Sequence of chain 1.C:
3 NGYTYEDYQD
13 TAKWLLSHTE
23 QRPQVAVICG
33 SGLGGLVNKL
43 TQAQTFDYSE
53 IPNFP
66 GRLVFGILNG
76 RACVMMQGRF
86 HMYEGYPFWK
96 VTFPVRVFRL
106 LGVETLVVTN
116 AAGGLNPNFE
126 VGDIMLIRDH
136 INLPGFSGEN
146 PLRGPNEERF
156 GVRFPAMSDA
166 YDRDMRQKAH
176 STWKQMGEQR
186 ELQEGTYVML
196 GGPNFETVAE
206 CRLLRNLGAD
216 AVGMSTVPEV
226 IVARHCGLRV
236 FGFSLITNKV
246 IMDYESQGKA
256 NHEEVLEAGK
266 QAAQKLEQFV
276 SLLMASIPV

Sequence of chain 1.A:
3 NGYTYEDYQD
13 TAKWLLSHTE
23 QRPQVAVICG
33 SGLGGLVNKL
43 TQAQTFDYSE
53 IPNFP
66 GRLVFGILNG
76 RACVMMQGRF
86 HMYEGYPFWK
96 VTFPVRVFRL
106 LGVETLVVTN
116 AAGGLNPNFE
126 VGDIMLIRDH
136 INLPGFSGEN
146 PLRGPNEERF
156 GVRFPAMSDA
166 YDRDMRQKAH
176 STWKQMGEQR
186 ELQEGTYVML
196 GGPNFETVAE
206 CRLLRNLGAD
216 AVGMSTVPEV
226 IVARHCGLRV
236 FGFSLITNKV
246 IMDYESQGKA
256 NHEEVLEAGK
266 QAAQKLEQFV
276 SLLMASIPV

Binding-site contacts:
Ligand atom O3P contacts residue SER220 of chain 1.C at 2.5 Å (h-bond).
Ligand atom N3 contacts residue MET219 of chain 1.C at 3.5 Å.
Ligand atom O2P contacts residue SER33 of chain 1.C at 2.8 Å (h-bond).
Ligand atom C8 contacts residue ASN243 of chain 1.C at 3.7 Å.
Ligand atom N3 contacts residue GLY218 of chain 1.C at 3.7 Å.
Ligand atom N2 contacts residue LEU195 of chain 1.C at 3.5 Å.
Ligand atom N2 contacts residue GLU201 of chain 1.C at 2.6 Å (salt-bridge).
Ligand atom N7 contacts residue ASN243 of chain 1.C at 2.7 Å (h-bond).
Ligand atom O1P contacts residue ARG84 of chain 1.C at 2.9 Å (salt-bridge).
Ligand atom O2P contacts residue ALA116 of chain 1.C at 3.1 Å (h-bond).
Ligand atom O3P contacts residue ARG84 of chain 1.C at 3.7 Å.
Ligand atom N7 contacts residue THR242 of chain 1.C at 3.5 Å (h-bond).
Ligand atom C6 contacts residue PHE200 of chain 1.C at 3.5 Å (hydrophobic).
Ligand atom O2P contacts residue ASN115 of chain 1.C at 3.6 Å.
Ligand atom N3 contacts residue VAL217 of chain 1.C at 3.6 Å.
Ligand atom N7 contacts residue GLY118 of chain 1.C at 3.3 Å (h-bond).
Ligand atom O6 contacts residue GLY118 of chain 1.C at 3.5 Å.
Ligand atom C14 contacts residue HIS86 of chain 1.C at 3.5 Å.
Ligand atom O6 contacts residue VAL245 of chain 1.C at 3.6 Å.
Ligand atom C10 contacts residue ALA116 of chain 1.C at 3.3 Å (hydrophobic).
Ligand atom C5 contacts residue PHE200 of chain 1.C at 3.6 Å (hydrophobic).
Ligand atom F1 contacts residue SER33 of chain 1.C at 3.7 Å.
Ligand atom P contacts residue ARG84 of chain 1.C at 3.7 Å.
Ligand atom O6 contacts residue ASN243 of chain 1.C at 3.0 Å (h-bond).
Ligand atom C2 contacts residue VAL217 of chain 1.C at 3.7 Å (hydrophobic).
Ligand atom O3P contacts residue ASN115 of chain 1.C at 3.1 Å.
Ligand atom F2 contacts residue HIS86 of chain 1.C at 3.0 Å.
Ligand atom O1P contacts residue HIS86 of chain 1.C at 2.8 Å (h-bond).
Ligand atom C8 contacts residue THR242 of chain 1.C at 3.4 Å.
Ligand atom N2 contacts residue VAL217 of chain 1.C at 3.7 Å.
Ligand atom C6 contacts residue GLY118 of chain 1.C at 3.7 Å.
Ligand atom N1 contacts residue GLU201 of chain 1.C at 2.8 Å (salt-bridge).
Ligand atom N2 contacts residue MET219 of chain 1.C at 3.6 Å.
Ligand atom C5 contacts residue GLY118 of chain 1.C at 3.4 Å.
Ligand atom N7 contacts residue ALA117 of chain 1.C at 3.6 Å.
Ligand atom N1 contacts residue VAL217 of chain 1.C at 3.7 Å.
Ligand atom F1 contacts residue HIS86 of chain 1.C at 3.3 Å.
Ligand atom F1 contacts residue TYR88 of chain 1.C at 3.5 Å.
Ligand atom N1 contacts residue PHE200 of chain 1.C at 3.6 Å.
Ligand atom C2 contacts residue GLU201 of chain 1.C at 3.6 Å.

The small molecule below binds the protein below.
Small molecule (SMILES): Nc1nc2c(CCCCC(F)(F)P(=O)(O)O)c[nH]c2c(=O)[nH]1